Sequence of chain 1.A:
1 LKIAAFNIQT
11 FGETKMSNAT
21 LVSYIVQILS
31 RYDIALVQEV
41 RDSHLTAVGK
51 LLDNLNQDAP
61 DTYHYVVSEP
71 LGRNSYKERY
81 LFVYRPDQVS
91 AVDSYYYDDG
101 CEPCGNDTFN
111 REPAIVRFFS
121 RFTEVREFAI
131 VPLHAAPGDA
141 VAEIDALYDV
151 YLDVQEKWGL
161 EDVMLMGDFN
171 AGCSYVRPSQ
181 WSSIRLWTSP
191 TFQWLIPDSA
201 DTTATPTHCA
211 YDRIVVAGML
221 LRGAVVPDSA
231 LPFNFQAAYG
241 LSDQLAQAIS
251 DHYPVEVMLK

The protein below binds the small molecule below.
Small molecule (SMILES): CC(=O)N[C@@H]1[C@@H](O)[C@H](O)[C@@H](CO)O[C@H]1O

Binding-site contacts:
Ligand atom C4 contacts residue ASN106 of chain 1.A at 4.2 Å.
Ligand atom C5 contacts residue CYS104 of chain 1.A at 3.7 Å (hydrophobic).
Ligand atom O5 contacts residue ASN106 of chain 1.A at 2.3 Å (h-bond).
Ligand atom O7 contacts residue ASN106 of chain 1.A at 3.3 Å (h-bond).
Ligand atom O5 contacts residue CYS104 of chain 1.A at 3.5 Å (h-bond).
Ligand atom C5 contacts residue ASN106 of chain 1.A at 3.5 Å.
Ligand atom C7 contacts residue ASN106 of chain 1.A at 3.2 Å.
Ligand atom C1 contacts residue CYS104 of chain 1.A at 4.1 Å (hydrophobic).
Ligand atom C2 contacts residue ASN106 of chain 1.A at 2.7 Å.
Ligand atom N2 contacts residue ASN106 of chain 1.A at 3.0 Å (h-bond).
Ligand atom C3 contacts residue ASN106 of chain 1.A at 3.8 Å.
Ligand atom C1 contacts residue ASN106 of chain 1.A at 1.4 Å.
Ligand atom C6 contacts residue CYS104 of chain 1.A at 3.8 Å (hydrophobic).
Ligand atom C8 contacts residue ASN106 of chain 1.A at 3.9 Å.